Sequence of chain 1.C:
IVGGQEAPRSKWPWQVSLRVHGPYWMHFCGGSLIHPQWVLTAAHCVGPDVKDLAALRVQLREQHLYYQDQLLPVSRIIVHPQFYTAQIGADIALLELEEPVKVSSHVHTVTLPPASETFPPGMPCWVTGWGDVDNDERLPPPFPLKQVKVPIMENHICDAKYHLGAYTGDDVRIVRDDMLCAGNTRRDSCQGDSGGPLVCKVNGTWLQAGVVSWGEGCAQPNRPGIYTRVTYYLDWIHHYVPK

Binding-site contacts:
Ligand atom O17 contacts residue GLY215 of chain 1.C at 3.7 Å.
Ligand atom C7 contacts residue VAL212 of chain 1.C at 3.5 Å (hydrophobic).
Ligand atom C8 contacts residue GLY225 of chain 1.C at 3.7 Å.
Ligand atom C23 contacts residue TRP214 of chain 1.C at 3.6 Å (hydrophobic).
Ligand atom C5 contacts residue GLY217 of chain 1.C at 3.5 Å.
Ligand atom C8 contacts residue TRP214 of chain 1.C at 3.5 Å (hydrophobic).
Ligand atom C15 contacts residue GLY215 of chain 1.C at 3.4 Å.
Ligand atom C27 contacts residue ILE174 of chain 1.C at 3.7 Å (hydrophobic).
Ligand atom C11 contacts residue GLN191 of chain 1.C at 3.0 Å.
Ligand atom C14 contacts residue GLY215 of chain 1.C at 3.6 Å.
Ligand atom N9 contacts residue ASP188 of chain 1.C at 3.0 Å (salt-bridge).
Ligand atom C8 contacts residue SER189 of chain 1.C at 3.5 Å.
Ligand atom C12 contacts residue GLN191 of chain 1.C at 3.6 Å.
Ligand atom C2 contacts residue SER194 of chain 1.C at 3.3 Å.
Ligand atom C5 contacts residue TRP214 of chain 1.C at 3.6 Å (hydrophobic).
Ligand atom C25 contacts residue GLU216 of chain 1.C at 3.0 Å.
Ligand atom F30 contacts residue TYR84 of chain 1.A at 3.3 Å.
Ligand atom O19 contacts residue GLY215 of chain 1.C at 2.9 Å (h-bond).
Ligand atom O19 contacts residue GLU216 of chain 1.C at 3.5 Å.
Ligand atom C26 contacts residue ARG223 of chain 1.C at 3.5 Å.
Ligand atom F30 contacts residue TRP214 of chain 1.C at 3.6 Å.
Ligand atom C27 contacts residue TYR162 of chain 1.C at 3.1 Å (hydrophobic).
Ligand atom C26 contacts residue ASP49 of chain 1.A at 3.4 Å.
Ligand atom O17 contacts residue GLY217 of chain 1.C at 3.4 Å (h-bond).
Ligand atom N9 contacts residue GLY217 of chain 1.C at 3.1 Å (h-bond).
Ligand atom C28 contacts residue ILE174 of chain 1.C at 3.5 Å (hydrophobic).
Ligand atom C2 contacts residue CYS190 of chain 1.C at 3.7 Å (hydrophobic).
Ligand atom C3 contacts residue SER194 of chain 1.C at 3.6 Å.
Ligand atom C21 contacts residue GLN87 of chain 1.C at 3.4 Å.
Ligand atom C26 contacts residue TYR162 of chain 1.C at 3.4 Å (hydrophobic).
Ligand atom C6 contacts residue TRP214 of chain 1.C at 3.6 Å (hydrophobic).
Ligand atom C1 contacts residue TRP214 of chain 1.C at 3.5 Å (hydrophobic).
Ligand atom C16 contacts residue GLY215 of chain 1.C at 3.1 Å.
Ligand atom C7 contacts residue SER189 of chain 1.C at 3.5 Å.
Ligand atom N13 contacts residue GLY215 of chain 1.C at 3.3 Å (h-bond).
Ligand atom N9 contacts residue SER189 of chain 1.C at 2.8 Å (h-bond).
Ligand atom C18 contacts residue GLY215 of chain 1.C at 3.2 Å.
Ligand atom C26 contacts residue GLU216 of chain 1.C at 3.5 Å.
Ligand atom C2 contacts residue VAL212 of chain 1.C at 3.6 Å (hydrophobic).
Ligand atom C5 contacts residue GLY215 of chain 1.C at 3.6 Å.

The protein below binds the small molecule below.
Small molecule (SMILES): NCc1cccc(C2CCN(C(=O)c3ccc(C#Cc4ccccc4F)o3)CC2)c1

Sequence of chain 1.A:
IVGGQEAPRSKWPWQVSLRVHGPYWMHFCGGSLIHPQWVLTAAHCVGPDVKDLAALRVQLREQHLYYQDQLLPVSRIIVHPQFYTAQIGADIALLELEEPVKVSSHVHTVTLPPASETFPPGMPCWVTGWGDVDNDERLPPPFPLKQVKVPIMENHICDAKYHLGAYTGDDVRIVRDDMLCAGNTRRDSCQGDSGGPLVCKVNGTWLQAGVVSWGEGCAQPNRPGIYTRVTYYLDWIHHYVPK